Sequence of chain 1.D:
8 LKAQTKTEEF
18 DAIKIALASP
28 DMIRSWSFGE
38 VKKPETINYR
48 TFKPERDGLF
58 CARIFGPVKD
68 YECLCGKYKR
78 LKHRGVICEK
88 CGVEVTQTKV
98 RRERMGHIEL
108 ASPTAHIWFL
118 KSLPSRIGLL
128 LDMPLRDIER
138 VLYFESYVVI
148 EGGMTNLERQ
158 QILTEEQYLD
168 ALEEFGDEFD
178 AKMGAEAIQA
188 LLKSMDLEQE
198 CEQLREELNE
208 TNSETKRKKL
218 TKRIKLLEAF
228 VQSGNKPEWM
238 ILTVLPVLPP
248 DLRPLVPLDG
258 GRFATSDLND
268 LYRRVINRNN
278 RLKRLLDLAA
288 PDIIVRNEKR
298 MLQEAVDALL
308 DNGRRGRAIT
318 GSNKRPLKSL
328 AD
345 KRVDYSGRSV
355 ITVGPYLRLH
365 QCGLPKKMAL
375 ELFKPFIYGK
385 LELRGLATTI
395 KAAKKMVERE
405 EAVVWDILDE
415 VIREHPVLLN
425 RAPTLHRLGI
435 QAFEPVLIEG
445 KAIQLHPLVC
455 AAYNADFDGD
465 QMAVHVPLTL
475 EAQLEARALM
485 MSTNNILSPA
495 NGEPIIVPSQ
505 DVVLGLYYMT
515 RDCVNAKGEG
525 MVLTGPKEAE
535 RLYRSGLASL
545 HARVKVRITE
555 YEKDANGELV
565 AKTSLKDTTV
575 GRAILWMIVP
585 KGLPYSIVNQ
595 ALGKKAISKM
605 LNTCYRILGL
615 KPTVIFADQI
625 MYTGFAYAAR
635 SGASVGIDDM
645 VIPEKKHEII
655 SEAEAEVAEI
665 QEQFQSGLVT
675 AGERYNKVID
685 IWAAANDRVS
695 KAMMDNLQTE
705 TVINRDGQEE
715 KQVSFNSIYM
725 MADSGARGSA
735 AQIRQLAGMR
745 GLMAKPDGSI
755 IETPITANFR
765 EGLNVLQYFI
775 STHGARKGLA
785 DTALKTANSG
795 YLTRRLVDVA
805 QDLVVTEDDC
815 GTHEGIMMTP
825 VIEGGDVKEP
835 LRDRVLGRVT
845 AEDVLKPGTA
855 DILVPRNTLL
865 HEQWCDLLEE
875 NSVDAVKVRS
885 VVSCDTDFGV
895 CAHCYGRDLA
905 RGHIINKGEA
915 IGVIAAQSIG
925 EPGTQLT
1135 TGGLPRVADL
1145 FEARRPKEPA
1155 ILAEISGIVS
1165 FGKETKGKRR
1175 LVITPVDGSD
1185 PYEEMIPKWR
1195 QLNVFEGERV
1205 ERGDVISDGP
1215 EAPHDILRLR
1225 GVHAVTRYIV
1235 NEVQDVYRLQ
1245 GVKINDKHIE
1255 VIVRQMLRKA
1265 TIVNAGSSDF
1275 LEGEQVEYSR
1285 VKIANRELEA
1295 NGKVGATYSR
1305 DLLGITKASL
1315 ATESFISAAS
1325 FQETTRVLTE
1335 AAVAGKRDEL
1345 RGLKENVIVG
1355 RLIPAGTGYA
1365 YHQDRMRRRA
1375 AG

Binding-site contacts:
Ligand atom FAE contacts residue VAL550 of chain 1.C at 3.9 Å.
Ligand atom CAJ contacts residue GLY640 of chain 1.C at 3.7 Å.
Ligand atom CAI contacts residue ILE774 of chain 1.D at 3.6 Å (hydrophobic).
Ligand atom CAG contacts residue PHE773 of chain 1.D at 3.4 Å (hydrophobic).
Ligand atom BRF contacts residue TYR555 of chain 1.C at 3.5 Å.
Ligand atom FAD contacts residue ILE774 of chain 1.D at 3.7 Å.
Ligand atom FAB contacts residue PRO750 of chain 1.D at 3.0 Å.
Ligand atom CAI contacts residue LEU770 of chain 1.D at 3.5 Å (hydrophobic).
Ligand atom FAB contacts residue PRO552 of chain 1.C at 3.4 Å.
Ligand atom OAA contacts residue GLU641 of chain 1.C at 3.9 Å.
Ligand atom CAJ contacts residue PRO552 of chain 1.C at 3.9 Å (hydrophobic).
Ligand atom CAJ contacts residue LYS749 of chain 1.D at 3.8 Å.
Ligand atom FAB contacts residue LYS749 of chain 1.D at 3.9 Å.
Ligand atom CAR contacts residue PRO750 of chain 1.D at 3.8 Å (hydrophobic).
Ligand atom CAV contacts residue PRO750 of chain 1.D at 4.1 Å (hydrophobic).
Ligand atom FAE contacts residue PRO750 of chain 1.D at 3.0 Å.
Ligand atom OAA contacts residue SER642 of chain 1.C at 3.3 Å (h-bond).
Ligand atom FAD contacts residue PHE773 of chain 1.D at 3.8 Å.
Ligand atom CAS contacts residue LEU770 of chain 1.D at 4.0 Å (hydrophobic).
Ligand atom CAL contacts residue SER642 of chain 1.C at 4.1 Å.
Ligand atom OAA contacts residue ILE755 of chain 1.D at 4.0 Å.
Ligand atom FAC contacts residue VAL550 of chain 1.C at 3.8 Å.
Ligand atom CAR contacts residue LYS749 of chain 1.D at 3.9 Å.
Ligand atom NAN contacts residue SER642 of chain 1.C at 3.2 Å (h-bond).
Ligand atom CAG contacts residue LEU770 of chain 1.D at 3.3 Å (hydrophobic).
Ligand atom CAH contacts residue LEU770 of chain 1.D at 3.5 Å (hydrophobic).
Ligand atom FAC contacts residue PHE773 of chain 1.D at 3.9 Å.
Ligand atom CAG contacts residue ILE774 of chain 1.D at 3.6 Å (hydrophobic).
Ligand atom CAQ contacts residue LEU770 of chain 1.D at 4.0 Å (hydrophobic).
Ligand atom CAS contacts residue SER642 of chain 1.C at 3.7 Å.
Ligand atom FAD contacts residue HIS777 of chain 1.D at 3.8 Å.
Ligand atom NAO contacts residue ILE755 of chain 1.D at 3.4 Å.
Ligand atom CAH contacts residue TYR555 of chain 1.C at 3.9 Å (hydrophobic).
Ligand atom FAE contacts residue HIS777 of chain 1.D at 3.7 Å.
Ligand atom CAK contacts residue LYS749 of chain 1.D at 4.1 Å.
Ligand atom BRF contacts residue PRO552 of chain 1.C at 4.1 Å.
Ligand atom CAK contacts residue GLY640 of chain 1.C at 3.5 Å.
Ligand atom CAR contacts residue PRO552 of chain 1.C at 3.7 Å (hydrophobic).
Ligand atom BRF contacts residue ARG637 of chain 1.C at 3.6 Å.
Ligand atom CAH contacts residue PHE773 of chain 1.D at 3.3 Å (hydrophobic).

Sequence of chain 1.C:
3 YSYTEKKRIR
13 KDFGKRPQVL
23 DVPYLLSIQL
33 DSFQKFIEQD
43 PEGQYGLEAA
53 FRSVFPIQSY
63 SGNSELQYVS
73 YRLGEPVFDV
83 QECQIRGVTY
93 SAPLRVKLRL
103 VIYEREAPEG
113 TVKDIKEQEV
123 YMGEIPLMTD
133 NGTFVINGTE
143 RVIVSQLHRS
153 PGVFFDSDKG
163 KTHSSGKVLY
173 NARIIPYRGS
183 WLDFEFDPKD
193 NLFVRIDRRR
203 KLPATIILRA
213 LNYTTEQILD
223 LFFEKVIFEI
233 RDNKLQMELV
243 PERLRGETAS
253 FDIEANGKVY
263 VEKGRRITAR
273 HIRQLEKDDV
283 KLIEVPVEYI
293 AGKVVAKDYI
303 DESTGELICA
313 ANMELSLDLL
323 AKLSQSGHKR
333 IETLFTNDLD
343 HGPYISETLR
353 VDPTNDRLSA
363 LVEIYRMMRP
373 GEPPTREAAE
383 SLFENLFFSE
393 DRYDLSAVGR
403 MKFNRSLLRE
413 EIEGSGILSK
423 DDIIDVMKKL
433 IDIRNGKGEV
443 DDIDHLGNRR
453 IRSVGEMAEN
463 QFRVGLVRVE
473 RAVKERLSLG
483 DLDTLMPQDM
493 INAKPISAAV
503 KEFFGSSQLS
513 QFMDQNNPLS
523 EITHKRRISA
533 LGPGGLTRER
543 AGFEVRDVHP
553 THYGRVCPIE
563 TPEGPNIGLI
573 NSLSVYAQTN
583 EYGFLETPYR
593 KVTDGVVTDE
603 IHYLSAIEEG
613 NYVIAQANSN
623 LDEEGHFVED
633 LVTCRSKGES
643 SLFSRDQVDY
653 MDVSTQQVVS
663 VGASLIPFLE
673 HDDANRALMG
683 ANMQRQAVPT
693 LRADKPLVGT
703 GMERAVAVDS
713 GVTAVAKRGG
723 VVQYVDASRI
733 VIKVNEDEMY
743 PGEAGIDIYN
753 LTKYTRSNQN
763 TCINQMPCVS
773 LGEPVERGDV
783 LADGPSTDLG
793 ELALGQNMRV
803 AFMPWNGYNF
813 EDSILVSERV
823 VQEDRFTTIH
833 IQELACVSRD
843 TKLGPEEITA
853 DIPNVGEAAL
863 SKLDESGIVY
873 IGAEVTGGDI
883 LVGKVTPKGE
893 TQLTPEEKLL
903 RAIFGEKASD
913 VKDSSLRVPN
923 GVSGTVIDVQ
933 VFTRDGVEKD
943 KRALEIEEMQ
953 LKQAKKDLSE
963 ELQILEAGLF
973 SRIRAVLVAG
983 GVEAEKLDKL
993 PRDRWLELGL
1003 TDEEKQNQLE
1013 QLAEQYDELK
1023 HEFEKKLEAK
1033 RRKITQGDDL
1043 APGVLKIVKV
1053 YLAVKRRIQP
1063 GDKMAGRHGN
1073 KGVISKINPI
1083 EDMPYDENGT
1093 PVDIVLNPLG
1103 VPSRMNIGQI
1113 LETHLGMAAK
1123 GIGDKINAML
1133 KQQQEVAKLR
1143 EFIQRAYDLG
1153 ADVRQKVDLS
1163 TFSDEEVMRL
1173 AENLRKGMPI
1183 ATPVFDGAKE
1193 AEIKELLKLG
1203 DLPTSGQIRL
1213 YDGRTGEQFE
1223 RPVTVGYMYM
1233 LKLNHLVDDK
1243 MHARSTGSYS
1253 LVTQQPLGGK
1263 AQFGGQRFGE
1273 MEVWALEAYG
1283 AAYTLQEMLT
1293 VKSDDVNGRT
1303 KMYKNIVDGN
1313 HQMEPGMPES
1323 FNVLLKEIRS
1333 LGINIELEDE

A small-molecule ligand and the protein it binds are described below.
Small molecule (SMILES): ON/C(=N/c1cccc(Br)c1)c1ccc(F)c(C(F)(F)F)c1